Sequence of chain 2.A:
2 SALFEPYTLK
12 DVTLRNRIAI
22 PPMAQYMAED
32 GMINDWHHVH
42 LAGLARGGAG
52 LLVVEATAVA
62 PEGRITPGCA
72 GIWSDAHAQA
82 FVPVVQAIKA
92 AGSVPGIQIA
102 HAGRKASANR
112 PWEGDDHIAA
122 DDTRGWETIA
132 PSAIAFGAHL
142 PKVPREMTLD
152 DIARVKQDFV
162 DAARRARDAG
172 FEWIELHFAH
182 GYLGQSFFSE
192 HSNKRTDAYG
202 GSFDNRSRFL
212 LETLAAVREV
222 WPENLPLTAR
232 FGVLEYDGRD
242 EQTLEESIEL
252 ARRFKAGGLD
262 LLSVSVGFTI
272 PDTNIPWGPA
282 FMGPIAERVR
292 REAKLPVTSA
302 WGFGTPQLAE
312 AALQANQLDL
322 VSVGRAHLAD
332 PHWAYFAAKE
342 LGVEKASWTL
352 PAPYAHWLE

The protein below binds the small molecule below.
Small molecule (SMILES): O=c1ccc2ccccc2o1

Sequence of chain 1.A:
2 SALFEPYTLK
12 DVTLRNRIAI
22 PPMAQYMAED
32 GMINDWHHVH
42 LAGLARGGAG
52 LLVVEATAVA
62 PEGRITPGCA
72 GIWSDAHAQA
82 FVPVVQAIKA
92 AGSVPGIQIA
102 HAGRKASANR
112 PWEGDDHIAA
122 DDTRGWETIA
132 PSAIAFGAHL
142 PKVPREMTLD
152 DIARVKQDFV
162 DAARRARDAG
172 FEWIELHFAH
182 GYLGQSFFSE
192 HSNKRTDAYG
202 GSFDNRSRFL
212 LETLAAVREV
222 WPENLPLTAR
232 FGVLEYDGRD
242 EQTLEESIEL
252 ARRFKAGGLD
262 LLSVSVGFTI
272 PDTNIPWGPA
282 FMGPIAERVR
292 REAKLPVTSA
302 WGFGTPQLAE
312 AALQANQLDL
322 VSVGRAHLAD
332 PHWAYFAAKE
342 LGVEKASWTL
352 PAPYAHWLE

Binding-site contacts:
Ligand atom C7 contacts residue ARG47 of chain 2.A at 3.7 Å.
Ligand atom O1 contacts residue ARG47 of chain 2.A at 4.5 Å.
Ligand atom C1 contacts residue PRO352 of chain 2.A at 3.8 Å (hydrophobic).
Ligand atom C8 contacts residue TRP37 of chain 1.A at 3.8 Å (hydrophobic).
Ligand atom C9 contacts residue ARG47 of chain 2.A at 4.4 Å.
Ligand atom C1 contacts residue ALA91 of chain 2.A at 3.6 Å (hydrophobic).
Ligand atom O2 contacts residue TRP37 of chain 1.A at 3.8 Å.
Ligand atom C2 contacts residue PRO352 of chain 2.A at 3.9 Å (hydrophobic).
Ligand atom C3 contacts residue ALA91 of chain 2.A at 4.3 Å (hydrophobic).
Ligand atom C9 contacts residue ALA91 of chain 2.A at 3.7 Å (hydrophobic).
Ligand atom C9 contacts residue TRP37 of chain 1.A at 3.7 Å (hydrophobic).
Ligand atom C7 contacts residue TRP37 of chain 1.A at 4.1 Å (hydrophobic).
Ligand atom C3 contacts residue MET28 of chain 1.A at 3.9 Å (hydrophobic).
Ligand atom C4 contacts residue TRP37 of chain 1.A at 3.9 Å (hydrophobic).
Ligand atom O1 contacts residue ALA91 of chain 2.A at 4.0 Å.
Ligand atom C4 contacts residue ALA91 of chain 2.A at 4.1 Å (hydrophobic).
Ligand atom C7 contacts residue ALA91 of chain 2.A at 4.1 Å (hydrophobic).
Ligand atom C3 contacts residue TRP37 of chain 1.A at 4.4 Å (hydrophobic).
Ligand atom O2 contacts residue ARG47 of chain 2.A at 4.1 Å.
Ligand atom C4 contacts residue MET28 of chain 1.A at 3.9 Å (hydrophobic).
Ligand atom O2 contacts residue ALA92 of chain 2.A at 3.5 Å.
Ligand atom C5 contacts residue MET28 of chain 1.A at 3.4 Å (hydrophobic).
Ligand atom C6 contacts residue MET28 of chain 1.A at 4.2 Å (hydrophobic).
Ligand atom C8 contacts residue ALA91 of chain 2.A at 4.0 Å (hydrophobic).
Ligand atom O2 contacts residue ALA91 of chain 2.A at 3.5 Å (h-bond).
Ligand atom C1 contacts residue ALA92 of chain 2.A at 3.8 Å (hydrophobic).
Ligand atom C6 contacts residue TRP37 of chain 1.A at 4.3 Å (hydrophobic).
Ligand atom C2 contacts residue ALA91 of chain 2.A at 4.0 Å (hydrophobic).
Ligand atom O1 contacts residue PRO352 of chain 2.A at 3.2 Å.
Ligand atom O1 contacts residue ALA92 of chain 2.A at 3.5 Å.
Ligand atom C1 contacts residue TRP37 of chain 1.A at 4.1 Å (hydrophobic).
Ligand atom C9 contacts residue ALA92 of chain 2.A at 4.4 Å (hydrophobic).
Ligand atom C2 contacts residue TRP37 of chain 1.A at 4.4 Å (hydrophobic).
Ligand atom C5 contacts residue TRP37 of chain 1.A at 4.2 Å (hydrophobic).
Ligand atom C8 contacts residue ARG47 of chain 2.A at 3.6 Å.